Sequence of chain 12.A:
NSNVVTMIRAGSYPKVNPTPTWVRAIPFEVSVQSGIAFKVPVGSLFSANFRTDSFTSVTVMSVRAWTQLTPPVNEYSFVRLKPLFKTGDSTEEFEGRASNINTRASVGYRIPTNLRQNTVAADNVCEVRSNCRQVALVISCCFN

Binding-site contacts:
Ligand atom C1' contacts residue ARG125 of chain 12.A at 4.2 Å.
Ligand atom C2 contacts residue ARG125 of chain 12.A at 3.8 Å.
Ligand atom OP2 contacts residue ARG131 of chain 12.A at 3.7 Å.
Ligand atom C5' contacts residue MET76 of chain 12.A at 4.3 Å (hydrophobic).
Ligand atom OP1 contacts residue ARG131 of chain 12.A at 3.4 Å (salt-bridge).
Ligand atom OP2 contacts residue SER77 of chain 12.A at 4.1 Å.
Ligand atom C4 contacts residue ARG125 of chain 12.A at 3.5 Å.
Ligand atom P contacts residue ARG131 of chain 12.A at 3.5 Å.
Ligand atom O3' contacts residue ARG125 of chain 12.A at 4.0 Å.
Ligand atom C5' contacts residue ARG131 of chain 12.A at 3.2 Å.
Ligand atom C5 contacts residue ARG125 of chain 12.A at 3.5 Å.
Ligand atom C5' contacts residue SER77 of chain 12.A at 4.4 Å.
Ligand atom O5' contacts residue ARG125 of chain 12.A at 3.0 Å (salt-bridge).
Ligand atom O5' contacts residue ARG131 of chain 12.A at 2.6 Å (salt-bridge).
Ligand atom O4 contacts residue ARG125 of chain 12.A at 3.8 Å.
Ligand atom C6 contacts residue ARG125 of chain 12.A at 3.5 Å.
Ligand atom C5' contacts residue ARG125 of chain 12.A at 4.1 Å.
Ligand atom OP3 contacts residue ARG125 of chain 12.A at 2.8 Å.
Ligand atom N3 contacts residue ARG125 of chain 12.A at 3.6 Å (salt-bridge).
Ligand atom O2 contacts residue ARG125 of chain 12.A at 3.9 Å.
Ligand atom C3' contacts residue ARG125 of chain 12.A at 3.3 Å.
Ligand atom N1 contacts residue ARG125 of chain 12.A at 3.7 Å.
Ligand atom OP1 contacts residue ARG125 of chain 12.A at 2.9 Å (salt-bridge).
Ligand atom C4' contacts residue ARG125 of chain 12.A at 4.4 Å.
Ligand atom C2' contacts residue ARG125 of chain 12.A at 3.6 Å.
Ligand atom P contacts residue ARG125 of chain 12.A at 3.7 Å.

The small molecule below binds the protein below.
Small molecule (SMILES): CO[P](=O)(O)O[C@H]1[C@@H](O)[C@H](n2ccc(=O)[nH]c2=O)O[C@@H]1COP(=O)(O)O